Sequence of chain 1.A:
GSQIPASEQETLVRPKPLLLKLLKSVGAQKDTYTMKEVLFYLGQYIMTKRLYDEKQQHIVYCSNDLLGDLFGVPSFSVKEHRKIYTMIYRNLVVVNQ

Binding-site contacts:
Ligand atom O contacts residue GLN57 of chain 1.A at 3.4 Å.
Ligand atom CG contacts residue TYR52 of chain 1.A at 3.7 Å (hydrophobic).
Ligand atom O contacts residue SER2 of chain 1.A at 2.8 Å (h-bond).
Ligand atom CB contacts residue GLN57 of chain 1.A at 3.7 Å.
Ligand atom O contacts residue VAL78 of chain 1.A at 3.6 Å.
Ligand atom OG contacts residue SER2 of chain 1.A at 3.4 Å.
Ligand atom OG contacts residue GLN9 of chain 1.A at 3.2 Å (h-bond).
Ligand atom CA contacts residue GLN57 of chain 1.A at 3.5 Å.
Ligand atom CA contacts residue GLN9 of chain 1.A at 3.2 Å.
Ligand atom CZ contacts residue ILE46 of chain 1.A at 3.6 Å (hydrophobic).
Ligand atom CA contacts residue GLN57 of chain 1.A at 3.5 Å.
Ligand atom CD1 contacts residue VAL78 of chain 1.A at 3.5 Å (hydrophobic).
Ligand atom C contacts residue VAL78 of chain 1.A at 3.6 Å (hydrophobic).
Ligand atom N contacts residue GLN57 of chain 1.A at 3.1 Å (h-bond).
Ligand atom CD1 contacts residue HIS58 of chain 1.A at 3.5 Å.
Ligand atom CE2 contacts residue LEU39 of chain 1.A at 3.4 Å (hydrophobic).
Ligand atom NE1 contacts residue LEU39 of chain 1.A at 2.7 Å (h-bond).
Ligand atom O contacts residue SER2 of chain 1.A at 3.0 Å.
Ligand atom CZ2 contacts residue GLY43 of chain 1.A at 3.6 Å.
Ligand atom CE3 contacts residue VAL78 of chain 1.A at 3.7 Å (hydrophobic).
Ligand atom O contacts residue GLN9 of chain 1.A at 3.7 Å.
Ligand atom CE2 contacts residue GLY43 of chain 1.A at 3.4 Å.
Ligand atom OE1 contacts residue MET47 of chain 1.A at 3.6 Å.
Ligand atom O contacts residue HIS81 of chain 1.A at 3.6 Å.
Ligand atom CD1 contacts residue GLY43 of chain 1.A at 3.6 Å.
Ligand atom N contacts residue VAL78 of chain 1.A at 3.6 Å.
Ligand atom CZ2 contacts residue LEU39 of chain 1.A at 3.4 Å (hydrophobic).
Ligand atom CH2 contacts residue LYS79 of chain 1.A at 3.6 Å.
Ligand atom C contacts residue GLN9 of chain 1.A at 3.5 Å.
Ligand atom CE2 contacts residue GLY43 of chain 1.A at 3.4 Å.
Ligand atom CD1 contacts residue GLN57 of chain 1.A at 3.7 Å.
Ligand atom CA contacts residue VAL78 of chain 1.A at 3.6 Å (hydrophobic).
Ligand atom CZ2 contacts residue LYS79 of chain 1.A at 3.7 Å.
Ligand atom N contacts residue GLN9 of chain 1.A at 2.8 Å (h-bond).
Ligand atom CG contacts residue HIS81 of chain 1.A at 3.5 Å.
Ligand atom CE1 contacts residue ILE46 of chain 1.A at 3.6 Å (hydrophobic).
Ligand atom NE1 contacts residue GLY43 of chain 1.A at 3.1 Å.
Ligand atom C contacts residue SER2 of chain 1.A at 3.5 Å.
Ligand atom CB contacts residue TYR52 of chain 1.A at 3.6 Å (hydrophobic).
Ligand atom CD1 contacts residue HIS81 of chain 1.A at 3.7 Å.

A protein and the small-molecule ligand that binds it are described below.
Small molecule (SMILES): CC(C)C[C@H](NC(=O)[C@H](CCC(N)=O)NC(=O)[C@H](C)NC(=O)[C@H](CC1=CN=C2C=CC=CC12)NC(=O)[C@H](CC1=CN=C2CC=CC=C12)NC(=O)[C@H](CC1=NC=NC1)NC(=O)[C@H](CCC(=O)O)NC(=O)[C@H](Cc1ccccc1)NC(=O)[C@@H](NC(=O)[C@@H](N)CC(C)C)[C@@H](C)O)C(=O)N[C@H](C(=O)N[C@@H](CO)C(=O)O)[C@@H](C)O